Sequence of chain 1.B:
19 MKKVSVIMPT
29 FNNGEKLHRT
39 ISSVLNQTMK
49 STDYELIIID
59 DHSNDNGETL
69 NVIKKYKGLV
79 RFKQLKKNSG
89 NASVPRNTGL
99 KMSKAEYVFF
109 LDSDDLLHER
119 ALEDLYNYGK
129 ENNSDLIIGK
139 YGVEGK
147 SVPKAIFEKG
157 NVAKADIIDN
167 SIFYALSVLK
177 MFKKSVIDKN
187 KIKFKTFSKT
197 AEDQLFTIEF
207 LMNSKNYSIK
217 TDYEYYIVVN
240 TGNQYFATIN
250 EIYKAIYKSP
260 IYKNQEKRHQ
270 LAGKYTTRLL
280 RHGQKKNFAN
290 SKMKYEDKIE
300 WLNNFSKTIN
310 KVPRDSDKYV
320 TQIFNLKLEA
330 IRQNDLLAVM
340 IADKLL

Binding-site contacts:
Ligand atom OAA contacts residue THR320 of chain 1.B at 3.0 Å (h-bond).
Ligand atom OAA contacts residue ARG280 of chain 1.B at 2.5 Å (salt-bridge).
Ligand atom CBD contacts residue ASP199 of chain 1.B at 3.6 Å.
Ligand atom OAY contacts residue ARG277 of chain 1.B at 3.7 Å.
Ligand atom OAH contacts residue HIS281 of chain 1.B at 3.3 Å (h-bond).
Ligand atom OAN contacts residue THR276 of chain 1.B at 3.8 Å.
Ligand atom CAR contacts residue GLN200 of chain 1.B at 3.3 Å.
Ligand atom PBL contacts residue THR320 of chain 1.B at 3.8 Å.
Ligand atom OAL contacts residue ALA151 of chain 1.B at 3.7 Å.
Ligand atom OAN contacts residue LYS273 of chain 1.B at 2.6 Å (salt-bridge).
Ligand atom OAK contacts residue GLN200 of chain 1.B at 3.2 Å (h-bond).
Ligand atom OAP contacts residue ALA171 of chain 1.B at 3.6 Å.
Ligand atom CBI contacts residue ASP199 of chain 1.B at 3.7 Å.
Ligand atom OAD contacts residue THR196 of chain 1.B at 3.4 Å (h-bond).
Ligand atom OBB contacts residue PRO149 of chain 1.B at 3.5 Å.
Ligand atom PBL contacts residue ARG280 of chain 1.B at 3.8 Å.
Ligand atom OAB contacts residue SER173 of chain 1.B at 3.7 Å.
Ligand atom PBL contacts residue TYR170 of chain 1.B at 3.7 Å.
Ligand atom CAW contacts residue HIS281 of chain 1.B at 3.7 Å.
Ligand atom OAI contacts residue HIS281 of chain 1.B at 3.6 Å.
Ligand atom OAI contacts residue ARG277 of chain 1.B at 3.7 Å.
Ligand atom OAP contacts residue LEU172 of chain 1.B at 2.8 Å (h-bond).
Ligand atom CBH contacts residue HIS281 of chain 1.B at 3.6 Å.
Ligand atom OAP contacts residue ARG277 of chain 1.B at 3.0 Å (salt-bridge).
Ligand atom OAQ contacts residue LYS150 of chain 1.B at 2.9 Å (salt-bridge).
Ligand atom OAX contacts residue TYR170 of chain 1.B at 3.6 Å.
Ligand atom OAJ contacts residue TYR170 of chain 1.B at 2.8 Å (h-bond).
Ligand atom OAQ contacts residue PRO149 of chain 1.B at 3.6 Å.
Ligand atom OAX contacts residue ARG280 of chain 1.B at 3.8 Å.
Ligand atom CAS contacts residue ARG280 of chain 1.B at 3.1 Å.
Ligand atom OAN contacts residue TYR170 of chain 1.B at 3.1 Å (h-bond).
Ligand atom OAQ contacts residue ALA151 of chain 1.B at 3.1 Å (h-bond).
Ligand atom OAH contacts residue TYR170 of chain 1.B at 3.4 Å.
Ligand atom OAK contacts residue ASP199 of chain 1.B at 2.9 Å (salt-bridge).
Ligand atom OAF contacts residue ASP199 of chain 1.B at 3.4 Å (salt-bridge).
Ligand atom CAT contacts residue ASP199 of chain 1.B at 3.1 Å.
Ligand atom OBA contacts residue ARG277 of chain 1.B at 3.6 Å.
Ligand atom OAA contacts residue THR276 of chain 1.B at 3.5 Å.
Ligand atom CAU contacts residue TYR170 of chain 1.B at 3.8 Å (hydrophobic).
Ligand atom OAP contacts residue TYR170 of chain 1.B at 3.5 Å (h-bond).

A small-molecule ligand and the protein it binds are described below.
Small molecule (SMILES): O=P(O)(O)OC[C@H](O)[C@H](O)[C@H](O)COP(=O)(O)OC[C@H](O)[C@H](O)[C@H](O)COP(=O)(O)OC[C@@H](O)[C@@H](O)[C@@H](O)CO